Sequence of chain 1.A:
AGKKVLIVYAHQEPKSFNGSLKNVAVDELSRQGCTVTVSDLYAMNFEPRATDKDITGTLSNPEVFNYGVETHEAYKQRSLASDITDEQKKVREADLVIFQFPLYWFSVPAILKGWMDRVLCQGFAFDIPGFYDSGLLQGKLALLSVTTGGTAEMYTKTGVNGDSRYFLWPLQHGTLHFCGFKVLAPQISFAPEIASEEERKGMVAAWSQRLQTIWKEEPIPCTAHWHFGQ

This protein binds this small molecule.
Small molecule (SMILES): C=Nc1c(Cl)c(N)c2c3c(cc(C(N)=O)nc13)C(=O)N2C

Sequence of chain 1.B:
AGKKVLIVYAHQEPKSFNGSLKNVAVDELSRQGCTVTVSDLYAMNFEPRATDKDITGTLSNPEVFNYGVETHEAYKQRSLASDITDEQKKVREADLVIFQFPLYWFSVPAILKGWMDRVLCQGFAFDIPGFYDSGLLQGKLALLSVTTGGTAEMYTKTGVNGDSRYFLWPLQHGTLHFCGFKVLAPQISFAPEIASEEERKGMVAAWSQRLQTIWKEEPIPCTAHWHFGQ

Binding-site contacts:
Ligand atom C18 contacts residue FAD1 of chain 1.D at 3.3 Å.
Ligand atom N21 contacts residue FAD1 of chain 1.D at 3.6 Å (h-bond).
Ligand atom N15 contacts residue FAD1 of chain 1.D at 3.6 Å.
Ligand atom N21 contacts residue PHE106 of chain 1.A at 3.8 Å.
Ligand atom N17 contacts residue TRP105 of chain 1.A at 3.2 Å.
Ligand atom CL1 contacts residue TRP105 of chain 1.A at 3.5 Å.
Ligand atom C1 contacts residue FAD1 of chain 1.D at 3.7 Å.
Ligand atom N21 contacts residue ASN161 of chain 1.A at 3.2 Å (h-bond).
Ligand atom CL1 contacts residue FAD1 of chain 1.D at 3.3 Å.
Ligand atom O20 contacts residue GLY150 of chain 1.A at 3.4 Å.
Ligand atom C18 contacts residue PHE178 of chain 1.B at 3.5 Å (hydrophobic).
Ligand atom N10 contacts residue PHE178 of chain 1.B at 3.4 Å.
Ligand atom C5 contacts residue PHE126 of chain 1.B at 3.4 Å (hydrophobic).
Ligand atom C8 contacts residue GLY150 of chain 1.A at 3.6 Å.
Ligand atom O13 contacts residue GLY149 of chain 1.A at 3.6 Å.
Ligand atom C3 contacts residue FAD1 of chain 1.D at 3.5 Å.
Ligand atom N10 contacts residue FAD1 of chain 1.D at 3.4 Å (h-bond).
Ligand atom C8 contacts residue FAD1 of chain 1.D at 3.7 Å.
Ligand atom C4 contacts residue FAD1 of chain 1.D at 3.4 Å.
Ligand atom C18 contacts residue TRP105 of chain 1.A at 3.0 Å (hydrophobic).
Ligand atom C5 contacts residue FAD1 of chain 1.D at 3.4 Å.
Ligand atom C9 contacts residue PHE178 of chain 1.B at 3.8 Å (hydrophobic).
Ligand atom C19 contacts residue ASN161 of chain 1.A at 3.7 Å.
Ligand atom C8 contacts residue GLY149 of chain 1.A at 3.8 Å.
Ligand atom C2 contacts residue FAD1 of chain 1.D at 3.5 Å.
Ligand atom C6 contacts residue PHE126 of chain 1.B at 3.5 Å (hydrophobic).
Ligand atom N21 contacts residue PHE178 of chain 1.B at 3.3 Å.
Ligand atom C19 contacts residue FAD1 of chain 1.D at 3.6 Å.
Ligand atom O20 contacts residue ASN161 of chain 1.A at 2.9 Å (h-bond).
Ligand atom C3 contacts residue PHE178 of chain 1.B at 3.7 Å (hydrophobic).
Ligand atom C19 contacts residue PHE178 of chain 1.B at 3.7 Å (hydrophobic).
Ligand atom C6 contacts residue FAD1 of chain 1.D at 3.5 Å.
Ligand atom N15 contacts residue PHE126 of chain 1.B at 3.6 Å.
Ligand atom C7 contacts residue FAD1 of chain 1.D at 3.7 Å.
Ligand atom O20 contacts residue FAD1 of chain 1.D at 3.6 Å.
Ligand atom N17 contacts residue PHE178 of chain 1.B at 3.6 Å.
Ligand atom N17 contacts residue FAD1 of chain 1.D at 3.3 Å (h-bond).
Ligand atom C9 contacts residue FAD1 of chain 1.D at 3.4 Å.
Ligand atom N11 contacts residue FAD1 of chain 1.D at 3.8 Å.
Ligand atom CL1 contacts residue PHE126 of chain 1.B at 3.4 Å.